Binding-site contacts:
Ligand atom C4 contacts residue ASN346 of chain 1.A at 4.2 Å.
Ligand atom C3 contacts residue ASN346 of chain 1.A at 3.9 Å.
Ligand atom O7 contacts residue ASN346 of chain 1.A at 2.3 Å (h-bond).
Ligand atom C1 contacts residue ASN346 of chain 1.A at 1.5 Å.
Ligand atom C8 contacts residue ASN346 of chain 1.A at 4.4 Å.
Ligand atom O6 contacts residue ILE345 of chain 1.A at 3.6 Å.
Ligand atom N2 contacts residue ASN346 of chain 1.A at 3.1 Å (h-bond).
Ligand atom C2 contacts residue ASN346 of chain 1.A at 2.5 Å.
Ligand atom O5 contacts residue ILE345 of chain 1.A at 4.3 Å.
Ligand atom C5 contacts residue ASN346 of chain 1.A at 3.8 Å.
Ligand atom C7 contacts residue ASN346 of chain 1.A at 3.0 Å.
Ligand atom O5 contacts residue ASN346 of chain 1.A at 2.4 Å (h-bond).

This small molecule binds to this protein.
Small molecule (SMILES): CC(=O)N[C@@H]1[C@@H](O)[C@H](O)[C@@H](CO)O[C@H]1O

Sequence of chain 1.A:
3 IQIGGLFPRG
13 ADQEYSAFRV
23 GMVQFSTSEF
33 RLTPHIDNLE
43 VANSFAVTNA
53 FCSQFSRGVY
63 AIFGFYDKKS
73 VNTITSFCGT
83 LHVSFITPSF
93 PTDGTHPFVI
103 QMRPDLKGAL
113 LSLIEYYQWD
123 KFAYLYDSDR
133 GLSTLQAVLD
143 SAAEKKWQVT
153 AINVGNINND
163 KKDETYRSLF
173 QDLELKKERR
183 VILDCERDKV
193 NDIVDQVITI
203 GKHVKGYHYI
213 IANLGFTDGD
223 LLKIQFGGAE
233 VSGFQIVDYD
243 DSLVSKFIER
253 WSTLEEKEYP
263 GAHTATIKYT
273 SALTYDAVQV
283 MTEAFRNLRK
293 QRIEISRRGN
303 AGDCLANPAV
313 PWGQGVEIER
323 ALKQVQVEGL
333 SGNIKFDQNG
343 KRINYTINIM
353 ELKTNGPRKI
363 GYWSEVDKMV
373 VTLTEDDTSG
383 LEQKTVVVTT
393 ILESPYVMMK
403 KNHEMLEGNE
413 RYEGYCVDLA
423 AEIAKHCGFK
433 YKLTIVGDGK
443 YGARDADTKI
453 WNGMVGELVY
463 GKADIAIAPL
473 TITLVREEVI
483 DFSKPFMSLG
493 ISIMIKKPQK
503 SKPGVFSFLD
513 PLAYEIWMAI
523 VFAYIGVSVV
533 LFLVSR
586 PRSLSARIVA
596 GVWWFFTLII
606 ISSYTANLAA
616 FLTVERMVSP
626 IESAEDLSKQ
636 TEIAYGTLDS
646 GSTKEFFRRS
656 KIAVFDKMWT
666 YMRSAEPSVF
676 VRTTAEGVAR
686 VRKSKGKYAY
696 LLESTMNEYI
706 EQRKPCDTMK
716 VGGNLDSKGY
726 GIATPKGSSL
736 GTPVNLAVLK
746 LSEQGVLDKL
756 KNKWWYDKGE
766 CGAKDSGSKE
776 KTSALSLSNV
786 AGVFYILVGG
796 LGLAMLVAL